Binding-site contacts:
Ligand atom C15 contacts residue LEU204 of chain 1.B at 3.9 Å (hydrophobic).
Ligand atom O3 contacts residue GLN42 of chain 1.B at 3.3 Å (h-bond).
Ligand atom C19 contacts residue MET76 of chain 1.B at 3.4 Å (hydrophobic).
Ligand atom C8 contacts residue MET73 of chain 1.B at 3.8 Å (hydrophobic).
Ligand atom C20 contacts residue THR211 of chain 1.B at 3.7 Å.
Ligand atom C4 contacts residue MET76 of chain 1.B at 3.7 Å (hydrophobic).
Ligand atom O3 contacts residue ARG83 of chain 1.B at 2.9 Å (salt-bridge).
Ligand atom C3 contacts residue PHE95 of chain 1.B at 3.8 Å (hydrophobic).
Ligand atom O20 contacts residue CYS208 of chain 1.B at 3.1 Å.
Ligand atom O21 contacts residue ASN36 of chain 1.B at 3.0 Å (h-bond).
Ligand atom C2 contacts residue LEU38 of chain 1.B at 3.8 Å (hydrophobic).
Ligand atom C15 contacts residue MET73 of chain 1.B at 4.0 Å (hydrophobic).
Ligand atom C16 contacts residue MET111 of chain 1.B at 3.8 Å (hydrophobic).
Ligand atom C7 contacts residue MET118 of chain 1.B at 3.8 Å (hydrophobic).
Ligand atom C12 contacts residue LEU35 of chain 1.B at 3.6 Å (hydrophobic).
Ligand atom C17 contacts residue MET111 of chain 1.B at 3.8 Å (hydrophobic).
Ligand atom O3 contacts residue PHE95 of chain 1.B at 3.8 Å.
Ligand atom C18 contacts residue ASN36 of chain 1.B at 3.6 Å.
Ligand atom C21 contacts residue LEU32 of chain 1.B at 4.0 Å (hydrophobic).
Ligand atom C21 contacts residue THR211 of chain 1.B at 3.8 Å.
Ligand atom C3 contacts residue GLN42 of chain 1.B at 3.5 Å.
Ligand atom C13 contacts residue ASN36 of chain 1.B at 3.9 Å.
Ligand atom C16 contacts residue LEU204 of chain 1.B at 3.9 Å (hydrophobic).
Ligand atom O20 contacts residue PHE207 of chain 1.B at 3.7 Å.
Ligand atom C1 contacts residue LEU35 of chain 1.B at 3.6 Å (hydrophobic).
Ligand atom O21 contacts residue VAL220 of chain 1.B at 3.6 Å.
Ligand atom C11 contacts residue LEU35 of chain 1.B at 3.5 Å (hydrophobic).
Ligand atom O21 contacts residue PHE222 of chain 1.B at 3.6 Å.
Ligand atom C18 contacts residue CYS208 of chain 1.B at 4.0 Å (hydrophobic).
Ligand atom C20 contacts residue ASN36 of chain 1.B at 3.9 Å.
Ligand atom C7 contacts residue MET73 of chain 1.B at 3.8 Å (hydrophobic).
Ligand atom C2 contacts residue GLN42 of chain 1.B at 3.5 Å.
Ligand atom C16 contacts residue PHE207 of chain 1.B at 3.8 Å (hydrophobic).
Ligand atom O20 contacts residue THR211 of chain 1.B at 2.9 Å (h-bond).
Ligand atom O21 contacts residue THR211 of chain 1.B at 2.8 Å (h-bond).
Ligand atom C21 contacts residue ASN36 of chain 1.B at 3.3 Å.
Ligand atom C18 contacts residue MET73 of chain 1.B at 3.9 Å (hydrophobic).
Ligand atom C12 contacts residue ASN36 of chain 1.B at 3.2 Å.
Ligand atom C11 contacts residue ASN36 of chain 1.B at 3.9 Å.
Ligand atom O3 contacts residue MET76 of chain 1.B at 3.9 Å.

This protein binds this small molecule.
Small molecule (SMILES): C[C@]12CC[C@H]3[C@@H](CCC4=CC(=O)CC[C@@]43C)[C@@H]1CC[C@@H]2C(=O)CO

Sequence of chain 1.B:
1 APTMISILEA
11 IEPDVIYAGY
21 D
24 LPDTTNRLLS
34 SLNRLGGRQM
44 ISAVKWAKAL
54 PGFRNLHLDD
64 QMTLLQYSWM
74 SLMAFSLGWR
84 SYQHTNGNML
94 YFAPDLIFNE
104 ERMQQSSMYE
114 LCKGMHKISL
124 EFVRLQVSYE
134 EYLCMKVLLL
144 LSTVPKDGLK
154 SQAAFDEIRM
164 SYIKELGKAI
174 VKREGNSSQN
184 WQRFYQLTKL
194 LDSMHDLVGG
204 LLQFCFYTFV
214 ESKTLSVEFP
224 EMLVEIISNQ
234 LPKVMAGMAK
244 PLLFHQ